This protein binds this small molecule.
Small molecule (SMILES): N[C@@H](CCCC[NH3+])C(=O)O

Binding-site contacts:
Ligand atom NZ contacts residue GLU75 of chain 1.K at 2.8 Å (salt-bridge).
Ligand atom NZ contacts residue ALA78 of chain 1.K at 3.6 Å.
Ligand atom N contacts residue MET76 of chain 1.K at 4.2 Å.
Ligand atom N contacts residue TYR62 of chain 1.J at 3.9 Å.
Ligand atom CE contacts residue THR79 of chain 1.K at 3.3 Å.
Ligand atom CB contacts residue GLU75 of chain 1.K at 3.0 Å.
Ligand atom CD contacts residue THR79 of chain 1.K at 4.2 Å.
Ligand atom CE contacts residue GLU75 of chain 1.K at 3.8 Å.
Ligand atom CB contacts residue TYR62 of chain 1.J at 4.0 Å (hydrophobic).
Ligand atom CA contacts residue GLU75 of chain 1.K at 4.1 Å.
Ligand atom OXT contacts residue TYR62 of chain 1.J at 3.7 Å.
Ligand atom NZ contacts residue THR79 of chain 1.K at 3.4 Å (h-bond).
Ligand atom CG contacts residue TYR62 of chain 1.J at 3.4 Å (hydrophobic).
Ligand atom CD contacts residue GLU75 of chain 1.K at 3.7 Å.
Ligand atom CG contacts residue THR79 of chain 1.K at 4.1 Å.
Ligand atom CB contacts residue MET76 of chain 1.K at 4.0 Å (hydrophobic).
Ligand atom N contacts residue GLU75 of chain 1.K at 4.2 Å.
Ligand atom C contacts residue TYR62 of chain 1.J at 3.6 Å (hydrophobic).
Ligand atom CG contacts residue GLU75 of chain 1.K at 3.9 Å.
Ligand atom O contacts residue TYR62 of chain 1.J at 4.0 Å.
Ligand atom CA contacts residue TYR62 of chain 1.J at 3.5 Å (hydrophobic).

Sequence of chain 1.J:
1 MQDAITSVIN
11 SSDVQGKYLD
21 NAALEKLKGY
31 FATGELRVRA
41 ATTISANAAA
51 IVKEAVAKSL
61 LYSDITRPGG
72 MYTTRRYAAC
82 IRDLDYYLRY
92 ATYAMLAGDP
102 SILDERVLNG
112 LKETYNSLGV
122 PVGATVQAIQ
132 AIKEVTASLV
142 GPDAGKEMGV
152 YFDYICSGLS

Sequence of chain 1.K:
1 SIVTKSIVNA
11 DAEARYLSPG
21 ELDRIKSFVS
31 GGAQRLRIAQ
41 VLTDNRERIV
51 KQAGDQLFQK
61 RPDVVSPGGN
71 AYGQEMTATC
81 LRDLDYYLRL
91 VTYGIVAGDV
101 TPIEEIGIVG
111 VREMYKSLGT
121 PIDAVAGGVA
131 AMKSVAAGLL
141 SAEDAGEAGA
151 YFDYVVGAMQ